A small-molecule ligand and the protein it binds are described below.
Small molecule (SMILES): CO[C@H]1O[C@H](CO)[C@H](O)[C@H](O)[C@H]1O

Binding-site contacts:
Ligand atom C7 contacts residue TYR122 of chain 1.A at 3.5 Å (hydrophobic).
Ligand atom O6 contacts residue VAL80 of chain 1.A at 4.2 Å.
Ligand atom C5 contacts residue ASP125 of chain 1.A at 4.0 Å.
Ligand atom O4 contacts residue ASP125 of chain 1.A at 2.9 Å (salt-bridge).
Ligand atom O6 contacts residue TRP123 of chain 1.A at 3.0 Å (h-bond).
Ligand atom C6 contacts residue VAL80 of chain 1.A at 4.1 Å (hydrophobic).
Ligand atom O2 contacts residue PHE47 of chain 1.A at 4.5 Å.
Ligand atom C4 contacts residue GLY1 of chain 1.A at 4.1 Å.
Ligand atom O6 contacts residue ASP125 of chain 1.A at 2.8 Å (salt-bridge).
Ligand atom C4 contacts residue ASP125 of chain 1.A at 3.6 Å.
Ligand atom O4 contacts residue GLY121 of chain 1.A at 3.5 Å.
Ligand atom O5 contacts residue GLY121 of chain 1.A at 3.9 Å.
Ligand atom C6 contacts residue TYR122 of chain 1.A at 3.9 Å (hydrophobic).
Ligand atom C5 contacts residue TYR78 of chain 1.A at 3.8 Å (hydrophobic).
Ligand atom O6 contacts residue TYR122 of chain 1.A at 3.1 Å (h-bond).
Ligand atom C2 contacts residue GLY1 of chain 1.A at 4.2 Å.
Ligand atom O6 contacts residue GLY121 of chain 1.A at 3.7 Å.
Ligand atom C5 contacts residue TYR122 of chain 1.A at 4.0 Å (hydrophobic).
Ligand atom O3 contacts residue GLY1 of chain 1.A at 3.0 Å (h-bond).
Ligand atom C1 contacts residue TYR122 of chain 1.A at 3.6 Å (hydrophobic).
Ligand atom C3 contacts residue TYR78 of chain 1.A at 3.8 Å (hydrophobic).
Ligand atom C7 contacts residue TYR78 of chain 1.A at 3.7 Å (hydrophobic).
Ligand atom C6 contacts residue ASP125 of chain 1.A at 3.3 Å.
Ligand atom C1 contacts residue PHE47 of chain 1.A at 4.4 Å (hydrophobic).
Ligand atom C6 contacts residue TRP123 of chain 1.A at 3.7 Å (hydrophobic).
Ligand atom O1 contacts residue TYR78 of chain 1.A at 3.5 Å (h-bond).
Ligand atom C3 contacts residue GLY1 of chain 1.A at 3.9 Å.
Ligand atom O5 contacts residue TYR122 of chain 1.A at 2.9 Å (h-bond).
Ligand atom O1 contacts residue TYR122 of chain 1.A at 4.1 Å.
Ligand atom C4 contacts residue TYR78 of chain 1.A at 3.8 Å (hydrophobic).
Ligand atom C6 contacts residue TYR78 of chain 1.A at 3.7 Å (hydrophobic).
Ligand atom O4 contacts residue TYR122 of chain 1.A at 4.2 Å.
Ligand atom O3 contacts residue TYR78 of chain 1.A at 4.5 Å.
Ligand atom C2 contacts residue PHE47 of chain 1.A at 4.2 Å (hydrophobic).
Ligand atom O4 contacts residue GLY1 of chain 1.A at 3.2 Å (h-bond).

Sequence of chain 1.A:
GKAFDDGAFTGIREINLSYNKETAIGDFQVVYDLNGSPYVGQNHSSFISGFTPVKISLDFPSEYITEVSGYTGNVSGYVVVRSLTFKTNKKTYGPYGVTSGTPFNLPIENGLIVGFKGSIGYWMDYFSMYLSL